Binding-site contacts:
Ligand atom O10 contacts residue MET104 of chain 1.C at 4.3 Å.
Ligand atom C06 contacts residue ASP245 of chain 1.C at 2.7 Å.
Ligand atom C04 contacts residue PHE103 of chain 1.C at 2.8 Å (hydrophobic).
Ligand atom N05 contacts residue PHE103 of chain 1.C at 3.6 Å.
Ligand atom O10 contacts residue SER214 of chain 2.C at 3.9 Å.
Ligand atom C04 contacts residue MET104 of chain 1.C at 3.8 Å (hydrophobic).
Ligand atom O03 contacts residue LEU244 of chain 1.C at 3.5 Å (h-bond).
Ligand atom O10 contacts residue SER239 of chain 1.C at 4.0 Å.
Ligand atom C04 contacts residue LEU244 of chain 1.C at 3.9 Å (hydrophobic).
Ligand atom N01 contacts residue MET104 of chain 1.C at 3.1 Å.
Ligand atom C07 contacts residue ASP245 of chain 1.C at 3.3 Å.
Ligand atom C02 contacts residue LEU244 of chain 1.C at 4.0 Å (hydrophobic).
Ligand atom O10 contacts residue PRO102 of chain 1.C at 3.6 Å.
Ligand atom C06 contacts residue SER214 of chain 2.C at 4.1 Å.
Ligand atom O10 contacts residue LEU244 of chain 1.C at 3.8 Å.
Ligand atom N05 contacts residue LEU244 of chain 1.C at 3.7 Å.
Ligand atom N01 contacts residue TYR32 of chain 1.C at 3.9 Å.
Ligand atom C02 contacts residue ASP245 of chain 1.C at 4.0 Å.
Ligand atom O10 contacts residue PHE103 of chain 1.C at 3.5 Å (h-bond).
Ligand atom C07 contacts residue SER239 of chain 1.C at 3.7 Å.
Ligand atom O03 contacts residue LYS248 of chain 1.C at 4.1 Å.
Ligand atom C02 contacts residue MET104 of chain 1.C at 4.2 Å (hydrophobic).
Ligand atom N05 contacts residue ASP245 of chain 1.C at 3.9 Å.
Ligand atom C09 contacts residue LEU244 of chain 1.C at 3.7 Å (hydrophobic).
Ligand atom C07 contacts residue LEU244 of chain 1.C at 4.1 Å (hydrophobic).
Ligand atom C02 contacts residue PHE103 of chain 1.C at 3.7 Å (hydrophobic).
Ligand atom C09 contacts residue SER239 of chain 1.C at 3.7 Å.
Ligand atom C08 contacts residue SER214 of chain 2.C at 2.9 Å.
Ligand atom C08 contacts residue SER239 of chain 1.C at 2.8 Å.
Ligand atom N01 contacts residue LEU244 of chain 1.C at 4.3 Å.
Ligand atom C09 contacts residue PHE103 of chain 1.C at 3.9 Å (hydrophobic).
Ligand atom C08 contacts residue LEU244 of chain 1.C at 4.1 Å (hydrophobic).
Ligand atom N01 contacts residue PHE103 of chain 1.C at 3.8 Å.
Ligand atom N05 contacts residue SER214 of chain 2.C at 4.2 Å.
Ligand atom N01 contacts residue LYS248 of chain 1.C at 3.7 Å.
Ligand atom O03 contacts residue ASP245 of chain 1.C at 2.9 Å (salt-bridge).
Ligand atom C07 contacts residue SER214 of chain 2.C at 3.6 Å.
Ligand atom C06 contacts residue LEU244 of chain 1.C at 3.6 Å (hydrophobic).
Ligand atom C02 contacts residue TYR32 of chain 1.C at 4.5 Å (hydrophobic).
Ligand atom C09 contacts residue SER214 of chain 2.C at 3.5 Å.

Sequence of chain 2.C:
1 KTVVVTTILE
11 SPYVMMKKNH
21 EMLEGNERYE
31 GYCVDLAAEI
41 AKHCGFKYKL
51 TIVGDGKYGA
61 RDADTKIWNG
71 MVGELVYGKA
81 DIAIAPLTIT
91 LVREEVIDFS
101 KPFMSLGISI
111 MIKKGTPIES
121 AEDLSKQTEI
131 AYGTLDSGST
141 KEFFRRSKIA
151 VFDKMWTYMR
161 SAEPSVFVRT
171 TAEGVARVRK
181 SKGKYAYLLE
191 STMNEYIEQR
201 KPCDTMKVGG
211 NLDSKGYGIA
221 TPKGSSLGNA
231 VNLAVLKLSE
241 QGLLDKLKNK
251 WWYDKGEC

Sequence of chain 1.C:
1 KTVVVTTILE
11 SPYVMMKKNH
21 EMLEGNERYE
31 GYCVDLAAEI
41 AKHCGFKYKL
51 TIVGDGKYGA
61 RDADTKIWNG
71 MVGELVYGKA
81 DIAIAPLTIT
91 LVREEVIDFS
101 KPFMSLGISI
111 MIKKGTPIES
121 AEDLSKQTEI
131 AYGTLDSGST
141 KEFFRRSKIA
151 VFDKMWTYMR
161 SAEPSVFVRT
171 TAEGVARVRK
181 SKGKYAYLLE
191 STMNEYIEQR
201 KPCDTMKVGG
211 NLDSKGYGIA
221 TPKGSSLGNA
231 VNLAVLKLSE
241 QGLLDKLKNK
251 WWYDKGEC

A protein and the small-molecule ligand that binds it are described below.
Small molecule (SMILES): NC(=O)CN1CCCC1=O